Binding-site contacts:
Ligand atom C4 contacts residue NAG1 of chain 1.G at 3.7 Å.
Ligand atom O5 contacts residue NAG1 of chain 1.G at 3.6 Å.
Ligand atom C2 contacts residue NAG1 of chain 1.G at 4.4 Å.
Ligand atom N2 contacts residue ASN153 of chain 1.B at 3.0 Å (h-bond).
Ligand atom C5 contacts residue ASN153 of chain 1.B at 3.7 Å.
Ligand atom C1 contacts residue ASN153 of chain 1.B at 1.5 Å.
Ligand atom C6 contacts residue NAG1 of chain 1.G at 4.4 Å.
Ligand atom C1 contacts residue NAG1 of chain 1.G at 4.5 Å.
Ligand atom C2 contacts residue TYR203 of chain 1.B at 3.7 Å (hydrophobic).
Ligand atom C4 contacts residue ASN153 of chain 1.B at 4.2 Å.
Ligand atom O7 contacts residue ASN153 of chain 1.B at 3.5 Å (h-bond).
Ligand atom C1 contacts residue NAG1 of chain 1.G at 3.9 Å.
Ligand atom C3 contacts residue TYR203 of chain 1.B at 3.7 Å (hydrophobic).
Ligand atom C3 contacts residue ASN153 of chain 1.B at 3.8 Å.
Ligand atom C7 contacts residue TYR203 of chain 1.B at 4.0 Å (hydrophobic).
Ligand atom C8 contacts residue ILE152 of chain 1.B at 4.0 Å (hydrophobic).
Ligand atom N2 contacts residue NAG1 of chain 1.G at 3.4 Å (h-bond).
Ligand atom C7 contacts residue NAG1 of chain 1.G at 3.1 Å.
Ligand atom O7 contacts residue GLU227 of chain 1.B at 4.1 Å.
Ligand atom C8 contacts residue GLU227 of chain 1.B at 4.0 Å.
Ligand atom C3 contacts residue NAG1 of chain 1.G at 4.0 Å.
Ligand atom C1 contacts residue TYR203 of chain 1.B at 3.9 Å (hydrophobic).
Ligand atom C2 contacts residue ASN153 of chain 1.B at 2.5 Å.
Ligand atom C8 contacts residue PRO204 of chain 1.B at 3.6 Å (hydrophobic).
Ligand atom O5 contacts residue ASN153 of chain 1.B at 2.3 Å (h-bond).
Ligand atom N2 contacts residue TYR203 of chain 1.B at 3.0 Å (h-bond).
Ligand atom C7 contacts residue ILE152 of chain 1.B at 4.4 Å (hydrophobic).
Ligand atom C8 contacts residue TYR203 of chain 1.B at 4.0 Å (hydrophobic).
Ligand atom O7 contacts residue NAG1 of chain 1.G at 3.1 Å.
Ligand atom C8 contacts residue NAG1 of chain 1.G at 3.1 Å.
Ligand atom C7 contacts residue GLU227 of chain 1.B at 4.3 Å.
Ligand atom C7 contacts residue ASN153 of chain 1.B at 3.4 Å.
Ligand atom C8 contacts residue MET226 of chain 1.B at 4.1 Å (hydrophobic).
Ligand atom C5 contacts residue NAG1 of chain 1.G at 3.1 Å.
Ligand atom O4 contacts residue NAG1 of chain 1.G at 3.3 Å (h-bond).
Ligand atom O3 contacts residue TYR203 of chain 1.B at 4.4 Å.

Sequence of chain 1.B:
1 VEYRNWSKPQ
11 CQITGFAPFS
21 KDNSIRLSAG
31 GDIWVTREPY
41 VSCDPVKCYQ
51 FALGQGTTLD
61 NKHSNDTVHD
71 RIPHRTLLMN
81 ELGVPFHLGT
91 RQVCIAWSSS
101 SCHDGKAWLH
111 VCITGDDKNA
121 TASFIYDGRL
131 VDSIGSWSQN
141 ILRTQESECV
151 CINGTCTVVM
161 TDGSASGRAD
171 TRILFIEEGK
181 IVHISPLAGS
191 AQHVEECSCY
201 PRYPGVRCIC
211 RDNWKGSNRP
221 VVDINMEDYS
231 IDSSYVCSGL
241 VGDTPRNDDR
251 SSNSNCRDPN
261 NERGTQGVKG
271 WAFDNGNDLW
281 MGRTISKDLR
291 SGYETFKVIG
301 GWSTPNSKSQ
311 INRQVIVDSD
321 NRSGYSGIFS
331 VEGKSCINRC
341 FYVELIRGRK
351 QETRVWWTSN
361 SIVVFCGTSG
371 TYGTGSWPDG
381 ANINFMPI

A protein and the small-molecule ligand that binds it are described below.
Small molecule (SMILES): CC(=O)N[C@H]1[C@@H](O[C@H]2[C@H](O)[C@@H](NC(C)=O)CO[C@@H]2CO)O[C@H](CO)[C@@H](O)[C@@H]1O